Binding-site contacts:
Ligand atom C4 contacts residue ASN158 of chain 1.C at 4.2 Å.
Ligand atom O5 contacts residue ASN158 of chain 1.C at 2.4 Å (h-bond).
Ligand atom C8 contacts residue ASN158 of chain 1.C at 4.0 Å.
Ligand atom O5 contacts residue THR102 of chain 1.C at 4.1 Å.
Ligand atom C2 contacts residue ASN158 of chain 1.C at 2.5 Å.
Ligand atom C7 contacts residue GLN100 of chain 1.C at 3.5 Å.
Ligand atom O7 contacts residue NAG1 of chain 1.G at 3.3 Å (h-bond).
Ligand atom N2 contacts residue GLN100 of chain 1.C at 3.9 Å.
Ligand atom C1 contacts residue ASN158 of chain 1.C at 1.5 Å.
Ligand atom C3 contacts residue ASN158 of chain 1.C at 3.8 Å.
Ligand atom O3 contacts residue NAG1 of chain 1.F at 3.8 Å.
Ligand atom O7 contacts residue GLN100 of chain 1.C at 3.3 Å (h-bond).
Ligand atom O6 contacts residue THR102 of chain 1.C at 3.9 Å.
Ligand atom C8 contacts residue GLN100 of chain 1.C at 4.2 Å.
Ligand atom C5 contacts residue ASN158 of chain 1.C at 3.7 Å.
Ligand atom N2 contacts residue ASN158 of chain 1.C at 2.9 Å (h-bond).
Ligand atom C7 contacts residue ASN158 of chain 1.C at 3.7 Å.
Ligand atom O6 contacts residue SER157 of chain 1.C at 4.3 Å.
Ligand atom C7 contacts residue NAG1 of chain 1.G at 4.4 Å.
Ligand atom O7 contacts residue LYS133 of chain 1.C at 4.3 Å.
Ligand atom O3 contacts residue SER120 of chain 1.C at 4.4 Å.

This small molecule binds to this protein.
Small molecule (SMILES): CC(=O)N[C@@H]1[C@@H](O)[C@H](O)[C@@H](CO)O[C@H]1O

Sequence of chain 1.C:
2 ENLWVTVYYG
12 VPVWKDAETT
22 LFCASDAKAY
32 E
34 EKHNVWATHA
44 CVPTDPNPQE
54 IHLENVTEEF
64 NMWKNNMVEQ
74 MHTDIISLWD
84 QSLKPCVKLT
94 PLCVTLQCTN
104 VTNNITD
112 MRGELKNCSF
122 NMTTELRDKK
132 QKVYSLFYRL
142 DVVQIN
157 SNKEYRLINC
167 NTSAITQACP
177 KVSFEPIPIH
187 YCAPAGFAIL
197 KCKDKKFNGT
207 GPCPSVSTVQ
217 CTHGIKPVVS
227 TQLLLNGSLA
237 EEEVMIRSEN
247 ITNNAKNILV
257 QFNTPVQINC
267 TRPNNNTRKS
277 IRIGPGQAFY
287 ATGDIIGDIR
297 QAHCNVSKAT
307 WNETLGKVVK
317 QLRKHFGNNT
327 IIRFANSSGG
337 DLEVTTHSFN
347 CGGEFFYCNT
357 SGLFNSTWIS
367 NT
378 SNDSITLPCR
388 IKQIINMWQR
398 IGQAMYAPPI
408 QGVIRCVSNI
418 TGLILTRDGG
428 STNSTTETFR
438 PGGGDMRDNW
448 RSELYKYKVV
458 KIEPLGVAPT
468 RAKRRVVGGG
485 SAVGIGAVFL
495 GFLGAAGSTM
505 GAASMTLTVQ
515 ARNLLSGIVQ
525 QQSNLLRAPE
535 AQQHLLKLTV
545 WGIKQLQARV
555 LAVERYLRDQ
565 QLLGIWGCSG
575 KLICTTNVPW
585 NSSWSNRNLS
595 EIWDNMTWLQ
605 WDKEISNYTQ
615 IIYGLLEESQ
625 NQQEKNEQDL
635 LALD